Binding-site contacts:
Ligand atom CA contacts residue LYS39 of chain 1.A at 3.5 Å.
Ligand atom OP4 contacts residue ASN203 of chain 1.A at 3.5 Å.
Ligand atom OP1 contacts residue GLY221 of chain 1.A at 3.2 Å (h-bond).
Ligand atom C3 contacts residue HIS166 of chain 1.A at 3.4 Å.
Ligand atom OP3 contacts residue TYR43 of chain 1.A at 2.8 Å (h-bond).
Ligand atom C5 contacts residue HIS166 of chain 1.A at 3.7 Å.
Ligand atom OXT contacts residue TYR265 of chain 1.B at 2.8 Å (h-bond).
Ligand atom N1 contacts residue ARG219 of chain 1.A at 2.7 Å (salt-bridge).
Ligand atom CB contacts residue TYR354 of chain 1.A at 3.5 Å (hydrophobic).
Ligand atom C4 contacts residue HIS166 of chain 1.A at 3.5 Å.
Ligand atom N1 contacts residue HIS166 of chain 1.A at 3.6 Å (h-bond).
Ligand atom OP2 contacts residue TYR354 of chain 1.A at 2.5 Å (h-bond).
Ligand atom C2A contacts residue KCX129 of chain 1.A at 3.7 Å.
Ligand atom C6 contacts residue ARG219 of chain 1.A at 3.4 Å.
Ligand atom O3A contacts residue ARG136 of chain 1.A at 3.0 Å (salt-bridge).
Ligand atom C contacts residue TYR265 of chain 1.B at 3.3 Å (hydrophobic).
Ligand atom OP1 contacts residue ILE222 of chain 1.A at 3.5 Å (h-bond).
Ligand atom OP3 contacts residue GLY221 of chain 1.A at 3.5 Å.
Ligand atom OP3 contacts residue ILE222 of chain 1.A at 2.8 Å (h-bond).
Ligand atom C4 contacts residue LYS39 of chain 1.A at 3.5 Å.
Ligand atom O contacts residue CYS311 of chain 1.B at 3.5 Å.
Ligand atom CA contacts residue MET312 of chain 1.B at 3.7 Å (hydrophobic).
Ligand atom C contacts residue MET312 of chain 1.B at 3.5 Å (hydrophobic).
Ligand atom C4A contacts residue TYR265 of chain 1.B at 3.6 Å (hydrophobic).
Ligand atom C3 contacts residue LYS39 of chain 1.A at 3.4 Å.
Ligand atom C2 contacts residue HIS166 of chain 1.A at 3.5 Å.
Ligand atom P contacts residue TYR354 of chain 1.A at 3.7 Å.
Ligand atom O contacts residue MET312 of chain 1.B at 2.7 Å (h-bond).
Ligand atom O contacts residue TYR265 of chain 1.B at 3.5 Å.
Ligand atom C4A contacts residue LYS39 of chain 1.A at 3.4 Å.
Ligand atom OXT contacts residue ARG136 of chain 1.A at 2.7 Å (salt-bridge).
Ligand atom OP1 contacts residue SER204 of chain 1.A at 2.6 Å (h-bond).
Ligand atom O contacts residue TYR284 of chain 1.B at 3.4 Å (h-bond).
Ligand atom N contacts residue LYS39 of chain 1.A at 2.5 Å (salt-bridge).
Ligand atom OXT contacts residue CYS311 of chain 1.B at 3.5 Å.
Ligand atom O3A contacts residue LYS39 of chain 1.A at 3.1 Å (salt-bridge).
Ligand atom OP3 contacts residue TYR354 of chain 1.A at 3.4 Å.
Ligand atom P contacts residue ILE222 of chain 1.A at 3.7 Å.
Ligand atom C6 contacts residue HIS166 of chain 1.A at 3.7 Å.
Ligand atom C2A contacts residue ARG136 of chain 1.A at 3.5 Å.

The protein below binds the small molecule below.
Small molecule (SMILES): Cc1ncc(COP(=O)(O)O)c(CN[C@H](C)C(=O)O)c1O

Sequence of chain 1.A:
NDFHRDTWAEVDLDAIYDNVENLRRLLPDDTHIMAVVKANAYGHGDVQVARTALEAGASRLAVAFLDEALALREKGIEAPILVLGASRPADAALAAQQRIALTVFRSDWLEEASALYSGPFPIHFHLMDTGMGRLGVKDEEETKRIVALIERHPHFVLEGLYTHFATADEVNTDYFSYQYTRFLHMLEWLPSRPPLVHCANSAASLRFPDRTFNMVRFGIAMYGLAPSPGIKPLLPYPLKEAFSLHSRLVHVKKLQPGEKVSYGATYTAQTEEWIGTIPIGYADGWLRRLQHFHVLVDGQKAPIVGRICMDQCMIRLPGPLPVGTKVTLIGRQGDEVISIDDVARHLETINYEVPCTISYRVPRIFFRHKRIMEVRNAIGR

Sequence of chain 1.B:
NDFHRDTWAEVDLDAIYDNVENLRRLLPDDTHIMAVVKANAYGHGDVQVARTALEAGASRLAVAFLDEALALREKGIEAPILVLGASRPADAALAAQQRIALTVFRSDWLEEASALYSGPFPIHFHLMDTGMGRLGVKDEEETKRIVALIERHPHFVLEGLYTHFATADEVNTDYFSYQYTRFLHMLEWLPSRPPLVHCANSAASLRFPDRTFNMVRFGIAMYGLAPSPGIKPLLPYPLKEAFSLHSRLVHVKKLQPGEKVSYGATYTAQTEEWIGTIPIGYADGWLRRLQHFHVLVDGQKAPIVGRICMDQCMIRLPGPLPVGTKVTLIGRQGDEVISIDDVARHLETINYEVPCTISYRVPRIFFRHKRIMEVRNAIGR